Sequence of chain 1.Q:
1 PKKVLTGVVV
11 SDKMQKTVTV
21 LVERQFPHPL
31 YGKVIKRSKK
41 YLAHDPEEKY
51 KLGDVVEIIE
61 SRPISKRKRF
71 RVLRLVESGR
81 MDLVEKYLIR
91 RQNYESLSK

Binding-site contacts:
Ligand atom C64 contacts residue LYS39 of chain 1.Q at 4.2 Å.
Ligand atom N64 contacts residue LYS39 of chain 1.Q at 3.7 Å.

This protein binds this small molecule.
Small molecule (SMILES): NC[C@@H]1O[C@H](O[C@H]2[C@@H](O)[C@H](O[C@@H]3[C@@H](O)[C@H](N)C[C@H](N)[C@H]3O[C@H]3O[C@H](CO)[C@@H](O)[C@H](O)[C@H]3N)O[C@@H]2CO)[C@H](N)[C@@H](O)[C@@H]1O